A small-molecule ligand and the protein it binds are described below.
Small molecule (SMILES): OC[C@H]1O[C@H](OC[C@H]2OC[C@@H](O)[C@@H](O)[C@@H]2O)[C@@H](O)[C@@H](O)[C@@H]1O

Binding-site contacts:
Ligand atom O2 contacts residue MAN1 of chain 1.DB at 3.2 Å.
Ligand atom C1 contacts residue MAN1 of chain 1.DB at 4.3 Å.
Ligand atom O4 contacts residue MAN1 of chain 1.DB at 2.9 Å (h-bond).
Ligand atom O3 contacts residue MAN1 of chain 1.DB at 4.0 Å.
Ligand atom C4 contacts residue MAN1 of chain 1.DB at 3.5 Å.
Ligand atom C3 contacts residue MAN1 of chain 1.DB at 3.4 Å.
Ligand atom O4 contacts residue BMA3 of chain 1.T at 3.5 Å.
Ligand atom O5 contacts residue MAN1 of chain 1.DB at 3.8 Å.
Ligand atom C6 contacts residue MAN1 of chain 1.DB at 3.9 Å.
Ligand atom O5 contacts residue BMA3 of chain 1.T at 4.0 Å.
Ligand atom C6 contacts residue BMA3 of chain 1.T at 4.3 Å.
Ligand atom C5 contacts residue MAN1 of chain 1.DB at 3.5 Å.
Ligand atom O3 contacts residue BMA3 of chain 1.T at 4.3 Å.
Ligand atom C2 contacts residue BMA3 of chain 1.T at 3.6 Å.
Ligand atom C1 contacts residue BMA3 of chain 1.T at 3.4 Å.
Ligand atom C3 contacts residue BMA3 of chain 1.T at 3.2 Å.
Ligand atom C5 contacts residue BMA3 of chain 1.T at 3.4 Å.
Ligand atom C4 contacts residue BMA3 of chain 1.T at 3.8 Å.